Binding-site contacts:
Ligand atom O3P contacts residue PRO537 of chain 1.A at 3.4 Å.
Ligand atom O6P contacts residue LYS453 of chain 1.A at 3.4 Å (salt-bridge).
Ligand atom O4P contacts residue GLY540 of chain 1.A at 3.0 Å (h-bond).
Ligand atom O2P contacts residue LYS453 of chain 1.A at 3.6 Å.
Ligand atom C4 contacts residue THR542 of chain 1.A at 3.7 Å.
Ligand atom O5P contacts residue SER457 of chain 1.A at 2.8 Å (h-bond).
Ligand atom C6 contacts residue GLY538 of chain 1.A at 3.6 Å.
Ligand atom P2 contacts residue SER454 of chain 1.A at 3.6 Å.
Ligand atom C5 contacts residue GLY538 of chain 1.A at 3.1 Å.
Ligand atom O4 contacts residue GLY538 of chain 1.A at 2.7 Å (h-bond).
Ligand atom P1 contacts residue GLY538 of chain 1.A at 3.7 Å.
Ligand atom O6 contacts residue THR452 of chain 1.A at 3.7 Å.
Ligand atom O5P contacts residue THR452 of chain 1.A at 2.7 Å (h-bond).
Ligand atom O5P contacts residue SER454 of chain 1.A at 3.8 Å.
Ligand atom C6 contacts residue THR542 of chain 1.A at 3.1 Å.
Ligand atom O1 contacts residue GLY538 of chain 1.A at 3.7 Å.
Ligand atom O3 contacts residue THR533 of chain 1.A at 3.9 Å.
Ligand atom C1 contacts residue ARG509 of chain 1.A at 3.3 Å.
Ligand atom O4 contacts residue THR542 of chain 1.A at 3.7 Å.
Ligand atom O6 contacts residue SER457 of chain 1.A at 3.6 Å (h-bond).
Ligand atom O1P contacts residue TRP502 of chain 1.A at 3.8 Å.
Ligand atom O1P contacts residue PRO537 of chain 1.A at 3.6 Å.
Ligand atom O4P contacts residue SER539 of chain 1.A at 3.6 Å.
Ligand atom O3P contacts residue LYS453 of chain 1.A at 3.2 Å.
Ligand atom O3 contacts residue GLY534 of chain 1.A at 2.7 Å (h-bond).
Ligand atom P2 contacts residue SER457 of chain 1.A at 3.4 Å.
Ligand atom O4 contacts residue ARG536 of chain 1.A at 3.1 Å (salt-bridge).
Ligand atom O6P contacts residue SER454 of chain 1.A at 2.7 Å (h-bond).
Ligand atom O2 contacts residue LEU451 of chain 1.A at 3.0 Å.
Ligand atom O5P contacts residue ARG456 of chain 1.A at 3.5 Å (salt-bridge).
Ligand atom C6 contacts residue SER457 of chain 1.A at 3.7 Å.
Ligand atom O4 contacts residue PHE541 of chain 1.A at 3.2 Å.
Ligand atom C4 contacts residue GLY538 of chain 1.A at 3.4 Å.
Ligand atom O3P contacts residue GLY538 of chain 1.A at 2.6 Å (h-bond).
Ligand atom C3 contacts residue ARG536 of chain 1.A at 3.6 Å.
Ligand atom O4P contacts residue SER457 of chain 1.A at 3.3 Å (h-bond).
Ligand atom O6 contacts residue LYS453 of chain 1.A at 3.4 Å (salt-bridge).
Ligand atom O6P contacts residue SER539 of chain 1.A at 2.9 Å (h-bond).
Ligand atom O5 contacts residue LEU451 of chain 1.A at 3.5 Å (h-bond).
Ligand atom P2 contacts residue THR452 of chain 1.A at 3.7 Å.

The protein below binds the small molecule below.
Small molecule (SMILES): O=P(O)(O)OC[C@H]1O[C@](O)(COP(=O)(O)O)[C@@H](O)[C@@H]1O

Sequence of chain 1.A:
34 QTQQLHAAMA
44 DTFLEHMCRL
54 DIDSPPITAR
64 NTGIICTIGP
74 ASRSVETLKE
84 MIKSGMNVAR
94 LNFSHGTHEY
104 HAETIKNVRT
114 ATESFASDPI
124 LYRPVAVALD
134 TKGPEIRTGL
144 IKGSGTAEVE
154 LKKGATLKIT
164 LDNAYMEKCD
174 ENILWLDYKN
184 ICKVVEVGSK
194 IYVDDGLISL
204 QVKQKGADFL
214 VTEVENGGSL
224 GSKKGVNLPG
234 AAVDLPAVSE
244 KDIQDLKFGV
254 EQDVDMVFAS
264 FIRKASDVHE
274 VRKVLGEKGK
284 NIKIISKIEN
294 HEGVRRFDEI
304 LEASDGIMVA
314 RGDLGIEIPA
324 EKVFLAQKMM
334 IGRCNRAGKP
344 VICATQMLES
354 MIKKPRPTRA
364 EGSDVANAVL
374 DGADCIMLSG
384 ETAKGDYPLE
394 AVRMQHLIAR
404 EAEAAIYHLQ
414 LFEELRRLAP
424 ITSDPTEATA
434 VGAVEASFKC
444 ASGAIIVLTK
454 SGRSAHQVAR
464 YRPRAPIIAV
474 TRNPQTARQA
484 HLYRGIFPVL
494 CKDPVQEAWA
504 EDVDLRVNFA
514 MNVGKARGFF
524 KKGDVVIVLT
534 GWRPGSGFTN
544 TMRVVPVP